Binding-site contacts:
Ligand atom N2 contacts residue ASN491 of chain 1.C at 3.4 Å (h-bond).
Ligand atom C1 contacts residue ASN491 of chain 1.C at 1.4 Å.
Ligand atom C3 contacts residue ASN491 of chain 1.C at 3.7 Å.
Ligand atom C7 contacts residue ASN491 of chain 1.C at 3.9 Å.
Ligand atom O7 contacts residue ASN491 of chain 1.C at 3.9 Å.
Ligand atom C2 contacts residue ASN491 of chain 1.C at 2.5 Å.
Ligand atom O5 contacts residue ASN491 of chain 1.C at 2.4 Å (h-bond).
Ligand atom C4 contacts residue ASN491 of chain 1.C at 3.8 Å.
Ligand atom C5 contacts residue ASN491 of chain 1.C at 3.7 Å.
Ligand atom O3 contacts residue ASN491 of chain 1.C at 3.6 Å (h-bond).

Sequence of chain 1.C:
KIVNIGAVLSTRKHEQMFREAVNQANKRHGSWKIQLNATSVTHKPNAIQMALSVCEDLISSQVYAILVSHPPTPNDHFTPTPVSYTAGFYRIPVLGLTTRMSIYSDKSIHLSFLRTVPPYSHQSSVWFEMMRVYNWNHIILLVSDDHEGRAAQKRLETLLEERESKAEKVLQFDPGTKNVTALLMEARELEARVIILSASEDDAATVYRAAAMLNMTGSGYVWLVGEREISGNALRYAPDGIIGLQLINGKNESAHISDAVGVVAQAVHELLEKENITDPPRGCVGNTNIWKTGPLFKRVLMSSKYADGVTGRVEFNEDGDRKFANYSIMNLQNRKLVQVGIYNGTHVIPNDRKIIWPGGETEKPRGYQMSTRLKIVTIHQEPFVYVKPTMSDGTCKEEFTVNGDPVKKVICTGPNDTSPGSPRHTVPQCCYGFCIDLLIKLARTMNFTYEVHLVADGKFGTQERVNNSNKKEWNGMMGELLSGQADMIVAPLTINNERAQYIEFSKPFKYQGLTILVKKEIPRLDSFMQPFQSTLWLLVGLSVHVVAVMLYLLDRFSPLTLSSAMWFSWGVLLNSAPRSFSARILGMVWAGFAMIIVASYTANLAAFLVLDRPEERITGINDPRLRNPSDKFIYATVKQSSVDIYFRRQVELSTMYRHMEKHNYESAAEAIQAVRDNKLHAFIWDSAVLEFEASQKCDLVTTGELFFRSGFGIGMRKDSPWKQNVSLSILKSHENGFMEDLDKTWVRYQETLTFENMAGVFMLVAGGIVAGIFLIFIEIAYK

The protein below binds the small molecule below.
Small molecule (SMILES): CC(=O)N[C@@H]1[C@@H](O)[C@H](O)[C@@H](CO)O[C@H]1O